A small-molecule ligand and the protein it binds are described below.
Small molecule (SMILES): C=Cc1c(C)c2n3c1=CC1=N4->[Fe]35<-N3=C(C=2)C(/C=C/[N+](=O)[O-])=C(C)C3=Cc2c(C)c(CCC(=O)O)c(n25)C=C4C(CCC(=O)O)=C1C

Sequence of chain 2.A:
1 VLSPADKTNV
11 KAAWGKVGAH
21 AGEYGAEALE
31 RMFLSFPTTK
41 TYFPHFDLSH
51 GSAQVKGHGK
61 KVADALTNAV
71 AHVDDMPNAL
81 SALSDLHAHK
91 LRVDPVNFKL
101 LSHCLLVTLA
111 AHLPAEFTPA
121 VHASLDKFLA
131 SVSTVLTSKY

Binding-site contacts:
Ligand atom CAC contacts residue VAL93 of chain 2.A at 3.4 Å (hydrophobic).
Ligand atom ND contacts residue NO21 of chain 2.D at 2.7 Å (h-bond).
Ligand atom CHD contacts residue PHE43 of chain 2.A at 3.3 Å (hydrophobic).
Ligand atom O1D contacts residue PHE46 of chain 2.A at 3.5 Å.
Ligand atom N contacts residue HIS87 of chain 2.A at 3.2 Å (h-bond).
Ligand atom O1 contacts residue VAL132 of chain 2.A at 3.4 Å.
Ligand atom NA contacts residue NO21 of chain 2.D at 2.9 Å (h-bond).
Ligand atom C1D contacts residue PHE43 of chain 2.A at 3.5 Å (hydrophobic).
Ligand atom N contacts residue NO21 of chain 2.D at 2.7 Å (h-bond).
Ligand atom CHC contacts residue NO21 of chain 2.D at 3.6 Å.
Ligand atom C4C contacts residue NO21 of chain 2.D at 3.4 Å.
Ligand atom CMD contacts residue TYR42 of chain 2.A at 3.1 Å (hydrophobic).
Ligand atom O2D contacts residue HIS45 of chain 2.A at 3.0 Å (h-bond).
Ligand atom C1C contacts residue NO21 of chain 2.D at 3.2 Å.
Ligand atom NB contacts residue HIS87 of chain 2.A at 3.0 Å (h-bond).
Ligand atom C4A contacts residue HIS87 of chain 2.A at 3.5 Å.
Ligand atom C1A contacts residue HIS87 of chain 2.A at 3.6 Å.
Ligand atom O1 contacts residue SER133 of chain 2.A at 3.6 Å (h-bond).
Ligand atom CMC contacts residue ASN97 of chain 2.A at 3.4 Å.
Ligand atom C3A contacts residue LEU83 of chain 2.A at 3.6 Å (hydrophobic).
Ligand atom NB contacts residue NO21 of chain 2.D at 2.9 Å (h-bond).
Ligand atom CHC contacts residue PHE98 of chain 2.A at 3.2 Å (hydrophobic).
Ligand atom NA contacts residue HIS87 of chain 2.A at 2.9 Å (h-bond).
Ligand atom FE contacts residue HIS87 of chain 2.A at 2.1 Å.
Ligand atom C3B contacts residue LEU136 of chain 2.A at 3.6 Å (hydrophobic).
Ligand atom C2D contacts residue PHE43 of chain 2.A at 3.6 Å (hydrophobic).
Ligand atom C1A contacts residue HIS58 of chain 2.A at 3.5 Å.
Ligand atom CMD contacts residue LEU91 of chain 2.A at 3.5 Å (hydrophobic).
Ligand atom ND contacts residue HIS87 of chain 2.A at 3.1 Å (h-bond).
Ligand atom C4D contacts residue NO21 of chain 2.D at 3.5 Å.
Ligand atom O2 contacts residue SER102 of chain 2.A at 3.1 Å (h-bond).
Ligand atom C4B contacts residue NO21 of chain 2.D at 3.3 Å.
Ligand atom FE contacts residue NO21 of chain 2.D at 1.9 Å.
Ligand atom O2 contacts residue SER133 of chain 2.A at 3.3 Å (h-bond).
Ligand atom CMA contacts residue LYS61 of chain 2.A at 3.4 Å.
Ligand atom C3C contacts residue VAL93 of chain 2.A at 3.6 Å (hydrophobic).
Ligand atom O1 contacts residue LEU129 of chain 2.A at 3.5 Å (h-bond).
Ligand atom O2 contacts residue PHE98 of chain 2.A at 3.6 Å.
Ligand atom C1D contacts residue NO21 of chain 2.D at 3.4 Å.
Ligand atom CHA contacts residue HIS58 of chain 2.A at 3.5 Å.